This protein binds this small molecule.
Small molecule (SMILES): CC(=O)N[C@@H]1[C@@H](O)[C@H](O)[C@@H](CO)O[C@H]1O

Sequence of chain 1.A:
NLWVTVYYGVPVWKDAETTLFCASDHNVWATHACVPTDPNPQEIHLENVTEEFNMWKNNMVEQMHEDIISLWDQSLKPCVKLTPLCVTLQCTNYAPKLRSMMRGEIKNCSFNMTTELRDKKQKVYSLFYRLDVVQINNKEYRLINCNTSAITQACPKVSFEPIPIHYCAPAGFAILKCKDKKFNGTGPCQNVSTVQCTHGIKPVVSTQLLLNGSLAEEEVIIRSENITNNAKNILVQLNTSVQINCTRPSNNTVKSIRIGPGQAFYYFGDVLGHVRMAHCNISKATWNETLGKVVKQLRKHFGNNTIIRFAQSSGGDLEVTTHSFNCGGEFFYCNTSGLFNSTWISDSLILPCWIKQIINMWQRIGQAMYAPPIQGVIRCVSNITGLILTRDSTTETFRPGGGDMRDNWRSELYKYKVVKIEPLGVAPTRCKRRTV

Binding-site contacts:
Ligand atom C8 contacts residue SER357 of chain 1.A at 3.7 Å.
Ligand atom C8 contacts residue NAG2 of chain 1.U at 3.8 Å.
Ligand atom C8 contacts residue NAG1 of chain 1.U at 3.6 Å.
Ligand atom O5 contacts residue ASN361 of chain 1.A at 2.4 Å (h-bond).
Ligand atom N2 contacts residue ASN361 of chain 1.A at 2.7 Å (h-bond).
Ligand atom C7 contacts residue SER357 of chain 1.A at 4.5 Å.
Ligand atom C4 contacts residue ASN361 of chain 1.A at 4.2 Å.
Ligand atom C5 contacts residue ASN361 of chain 1.A at 3.7 Å.
Ligand atom O7 contacts residue NAG2 of chain 1.U at 3.5 Å.
Ligand atom C7 contacts residue ASN361 of chain 1.A at 3.1 Å.
Ligand atom C3 contacts residue ASN361 of chain 1.A at 3.7 Å.
Ligand atom C7 contacts residue NAG2 of chain 1.U at 3.9 Å.
Ligand atom C8 contacts residue ASN361 of chain 1.A at 3.9 Å.
Ligand atom C2 contacts residue ASN361 of chain 1.A at 2.4 Å.
Ligand atom O7 contacts residue ASN361 of chain 1.A at 2.8 Å (h-bond).
Ligand atom C1 contacts residue ASN361 of chain 1.A at 1.4 Å.